Sequence of chain 1.CA:
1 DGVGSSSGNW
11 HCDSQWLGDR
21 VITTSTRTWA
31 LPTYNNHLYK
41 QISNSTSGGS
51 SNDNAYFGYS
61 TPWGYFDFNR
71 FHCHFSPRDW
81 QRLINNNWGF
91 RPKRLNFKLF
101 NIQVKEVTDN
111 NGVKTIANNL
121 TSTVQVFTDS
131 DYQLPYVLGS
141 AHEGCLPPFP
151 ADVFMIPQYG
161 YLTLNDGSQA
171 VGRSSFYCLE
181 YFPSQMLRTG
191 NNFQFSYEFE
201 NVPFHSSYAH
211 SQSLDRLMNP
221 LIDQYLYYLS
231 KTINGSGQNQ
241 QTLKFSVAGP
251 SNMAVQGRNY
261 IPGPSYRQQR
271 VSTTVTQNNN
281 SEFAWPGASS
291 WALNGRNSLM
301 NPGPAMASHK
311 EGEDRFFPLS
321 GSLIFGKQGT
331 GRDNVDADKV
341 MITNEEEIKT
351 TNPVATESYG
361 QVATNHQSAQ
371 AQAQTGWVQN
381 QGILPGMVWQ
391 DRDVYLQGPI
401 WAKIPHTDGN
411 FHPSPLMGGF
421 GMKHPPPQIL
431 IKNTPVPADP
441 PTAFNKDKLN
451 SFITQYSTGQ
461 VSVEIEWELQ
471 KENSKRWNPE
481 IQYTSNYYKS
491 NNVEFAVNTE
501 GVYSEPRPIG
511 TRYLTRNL

Sequence of chain 1.PA:
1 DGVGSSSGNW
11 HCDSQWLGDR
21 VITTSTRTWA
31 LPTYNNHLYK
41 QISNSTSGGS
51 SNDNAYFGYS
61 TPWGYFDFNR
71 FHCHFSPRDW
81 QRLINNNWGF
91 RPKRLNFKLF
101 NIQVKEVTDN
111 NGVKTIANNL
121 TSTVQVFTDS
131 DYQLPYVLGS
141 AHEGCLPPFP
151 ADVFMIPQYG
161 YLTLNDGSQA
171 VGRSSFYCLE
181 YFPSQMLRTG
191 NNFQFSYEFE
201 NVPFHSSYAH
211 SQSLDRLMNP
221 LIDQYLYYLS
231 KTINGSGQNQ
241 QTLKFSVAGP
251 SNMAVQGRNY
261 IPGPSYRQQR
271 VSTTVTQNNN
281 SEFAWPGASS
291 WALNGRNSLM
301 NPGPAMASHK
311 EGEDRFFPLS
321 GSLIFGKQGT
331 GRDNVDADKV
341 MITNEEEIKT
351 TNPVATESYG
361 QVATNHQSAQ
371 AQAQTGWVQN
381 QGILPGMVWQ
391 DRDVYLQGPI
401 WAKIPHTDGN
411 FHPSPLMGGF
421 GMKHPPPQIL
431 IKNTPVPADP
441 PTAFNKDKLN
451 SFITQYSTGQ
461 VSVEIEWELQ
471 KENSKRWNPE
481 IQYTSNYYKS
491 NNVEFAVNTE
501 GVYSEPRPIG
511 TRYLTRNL

Binding-site contacts:
Ligand atom C4 contacts residue TRP285 of chain 1.CA at 4.0 Å (hydrophobic).
Ligand atom O1 contacts residue TRP285 of chain 1.CA at 3.1 Å.
Ligand atom O1 contacts residue VAL255 of chain 1.PA at 4.0 Å.
Ligand atom C6 contacts residue TRP285 of chain 1.CA at 3.4 Å (hydrophobic).
Ligand atom O2 contacts residue TRP285 of chain 1.CA at 4.3 Å.
Ligand atom C2 contacts residue TRP285 of chain 1.CA at 3.5 Å (hydrophobic).
Ligand atom O2 contacts residue VAL255 of chain 1.PA at 3.9 Å.
Ligand atom O5 contacts residue TRP285 of chain 1.CA at 3.1 Å (h-bond).
Ligand atom O4 contacts residue TRP285 of chain 1.CA at 3.2 Å.
Ligand atom C3 contacts residue TRP285 of chain 1.CA at 4.0 Å (hydrophobic).
Ligand atom C2 contacts residue ASN252 of chain 1.PA at 4.4 Å.
Ligand atom O2 contacts residue ASN252 of chain 1.PA at 3.1 Å (h-bond).
Ligand atom C5 contacts residue TRP285 of chain 1.CA at 3.7 Å (hydrophobic).
Ligand atom O3 contacts residue TRP285 of chain 1.CA at 3.9 Å.
Ligand atom O1 contacts residue ASN252 of chain 1.PA at 4.2 Å.
Ligand atom C1 contacts residue TRP285 of chain 1.CA at 3.5 Å (hydrophobic).
Ligand atom O6 contacts residue TRP285 of chain 1.CA at 3.2 Å (h-bond).
Ligand atom O1 contacts residue ALA254 of chain 1.PA at 4.3 Å.

The protein below binds the small molecule below.
Small molecule (SMILES): OC[C@H]1O[C@@H](O)[C@H](O)[C@@H](O)[C@H]1O